Sequence of chain 7.A:
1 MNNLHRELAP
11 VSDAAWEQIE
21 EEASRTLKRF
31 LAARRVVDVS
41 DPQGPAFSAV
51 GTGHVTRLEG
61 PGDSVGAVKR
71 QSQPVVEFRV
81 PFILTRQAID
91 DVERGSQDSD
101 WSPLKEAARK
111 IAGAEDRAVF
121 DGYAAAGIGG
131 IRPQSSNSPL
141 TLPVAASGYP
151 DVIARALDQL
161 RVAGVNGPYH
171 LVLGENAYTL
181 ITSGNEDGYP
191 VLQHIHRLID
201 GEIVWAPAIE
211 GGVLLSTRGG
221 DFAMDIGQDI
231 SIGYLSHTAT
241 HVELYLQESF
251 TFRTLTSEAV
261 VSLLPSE

Binding-site contacts:
Ligand atom CA contacts residue ASP229 of chain 7.A at 3.6 Å.
Ligand atom CG2 contacts residue LEU31 of chain 7.A at 3.8 Å (hydrophobic).
Ligand atom CA contacts residue ASP229 of chain 7.A at 3.8 Å.
Ligand atom CA contacts residue SER231 of chain 7.A at 3.6 Å.
Ligand atom CD1 contacts residue LEU31 of chain 7.A at 3.6 Å (hydrophobic).
Ligand atom N contacts residue ILE230 of chain 7.A at 3.1 Å (h-bond).
Ligand atom CA contacts residue ARG6 of chain 7.A at 3.7 Å.
Ligand atom O contacts residue LEU4 of chain 7.A at 3.7 Å.
Ligand atom O contacts residue ASN2 of chain 7.A at 3.8 Å.
Ligand atom CD1 contacts residue LYS28 of chain 7.A at 3.4 Å.
Ligand atom CD2 contacts residue GLU20 of chain 7.A at 3.6 Å.
Ligand atom CB contacts residue VAL39 of chain 7.A at 3.8 Å (hydrophobic).
Ligand atom CD2 contacts residue SER24 of chain 7.A at 3.5 Å.
Ligand atom O contacts residue ARG34 of chain 7.A at 2.8 Å (salt-bridge).
Ligand atom CB contacts residue ILE230 of chain 7.A at 3.6 Å (hydrophobic).
Ligand atom C contacts residue ARG34 of chain 7.A at 3.7 Å.
Ligand atom OG contacts residue ASP229 of chain 7.A at 3.6 Å.
Ligand atom N contacts residue ASP229 of chain 7.A at 2.8 Å (salt-bridge).
Ligand atom N contacts residue ASP229 of chain 7.A at 3.2 Å (salt-bridge).
Ligand atom N contacts residue ARG34 of chain 7.A at 3.4 Å (salt-bridge).
Ligand atom O contacts residue ILE232 of chain 7.A at 3.6 Å (h-bond).
Ligand atom CD1 contacts residue LEU27 of chain 7.A at 3.8 Å (hydrophobic).
Ligand atom O contacts residue SER231 of chain 7.A at 3.2 Å.
Ligand atom CB contacts residue ARG35 of chain 7.A at 3.4 Å.
Ligand atom CA contacts residue ARG35 of chain 7.A at 3.8 Å.
Ligand atom NZ contacts residue THR217 of chain 7.A at 3.8 Å.
Ligand atom CB contacts residue SER24 of chain 7.A at 3.8 Å.
Ligand atom CD1 contacts residue ILE230 of chain 7.A at 3.5 Å (hydrophobic).
Ligand atom N contacts residue ARG34 of chain 7.A at 3.9 Å.
Ligand atom C contacts residue ASP229 of chain 7.A at 3.8 Å.
Ligand atom CE contacts residue ARG35 of chain 7.A at 3.8 Å.
Ligand atom CG contacts residue ILE230 of chain 7.A at 3.6 Å (hydrophobic).
Ligand atom CE contacts residue VAL37 of chain 7.A at 3.7 Å (hydrophobic).
Ligand atom OG contacts residue ARG34 of chain 7.A at 3.7 Å.
Ligand atom CE contacts residue VAL36 of chain 7.A at 3.7 Å (hydrophobic).
Ligand atom C contacts residue SER231 of chain 7.A at 3.8 Å.
Ligand atom N contacts residue ARG34 of chain 7.A at 3.7 Å.
Ligand atom CD1 contacts residue LEU27 of chain 7.A at 3.6 Å (hydrophobic).
Ligand atom CG contacts residue ARG35 of chain 7.A at 3.1 Å.
Ligand atom O contacts residue ARG6 of chain 7.A at 3.4 Å (salt-bridge).

The small molecule below binds the protein below.
Small molecule (SMILES): CC[C@H](C)[C@H](NC(=O)[C@H](CC(N)=O)NC(=O)[C@H](CC(C)C)NC(=O)[C@H](CO)NC(=O)CNC(=O)[C@@H](N)CO)C(=O)NCC(=O)N[C@@H](CO)C(=O)N[C@@H](CC(C)C)C(=O)N[C@H](C=O)CCCCN